This small molecule binds to this protein.
Small molecule (SMILES): CC(=O)N[C@H]1[C@H]([C@H](O)[C@H](O)CO)O[C@@](O)(C(=O)O)C[C@@H]1O

Sequence of chain 46.A:
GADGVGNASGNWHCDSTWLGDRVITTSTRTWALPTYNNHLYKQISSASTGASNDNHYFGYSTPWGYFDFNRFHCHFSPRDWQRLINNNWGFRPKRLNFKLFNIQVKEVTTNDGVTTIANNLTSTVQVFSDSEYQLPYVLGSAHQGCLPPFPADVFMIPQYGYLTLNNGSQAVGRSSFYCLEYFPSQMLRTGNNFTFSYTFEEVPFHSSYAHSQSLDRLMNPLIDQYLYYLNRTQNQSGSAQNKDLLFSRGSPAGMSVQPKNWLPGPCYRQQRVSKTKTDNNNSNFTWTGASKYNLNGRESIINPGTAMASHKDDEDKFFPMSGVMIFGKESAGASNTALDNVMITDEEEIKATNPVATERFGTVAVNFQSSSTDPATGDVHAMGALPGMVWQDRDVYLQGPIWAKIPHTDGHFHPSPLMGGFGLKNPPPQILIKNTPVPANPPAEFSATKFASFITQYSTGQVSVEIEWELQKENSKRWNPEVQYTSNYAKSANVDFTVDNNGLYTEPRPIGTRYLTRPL

Sequence of chain 13.A:
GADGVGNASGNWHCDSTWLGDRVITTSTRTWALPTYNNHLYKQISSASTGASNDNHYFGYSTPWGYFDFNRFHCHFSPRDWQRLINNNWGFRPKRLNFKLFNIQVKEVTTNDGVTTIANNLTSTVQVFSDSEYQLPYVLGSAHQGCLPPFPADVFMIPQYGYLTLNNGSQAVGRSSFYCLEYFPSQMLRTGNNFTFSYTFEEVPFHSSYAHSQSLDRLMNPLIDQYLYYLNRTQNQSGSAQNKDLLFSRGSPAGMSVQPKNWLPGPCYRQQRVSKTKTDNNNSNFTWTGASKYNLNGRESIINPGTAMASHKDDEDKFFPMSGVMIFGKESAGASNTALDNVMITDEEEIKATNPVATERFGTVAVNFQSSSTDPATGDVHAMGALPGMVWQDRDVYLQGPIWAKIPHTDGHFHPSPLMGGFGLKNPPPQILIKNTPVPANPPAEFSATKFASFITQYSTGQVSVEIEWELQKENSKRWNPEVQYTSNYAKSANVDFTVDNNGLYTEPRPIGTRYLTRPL

Binding-site contacts:
Ligand atom C1 contacts residue ARG232 of chain 13.A at 3.6 Å.
Ligand atom C1 contacts residue ASN231 of chain 13.A at 3.6 Å.
Ligand atom O1A contacts residue THR286 of chain 46.A at 4.2 Å.
Ligand atom O1A contacts residue ARG232 of chain 13.A at 3.5 Å.
Ligand atom O2 contacts residue ASN231 of chain 13.A at 4.2 Å.
Ligand atom C4 contacts residue VAL257 of chain 13.A at 4.4 Å (hydrophobic).
Ligand atom O1B contacts residue ASN231 of chain 13.A at 4.3 Å.
Ligand atom C10 contacts residue ASN55 of chain 46.A at 3.8 Å.
Ligand atom O4 contacts residue TRP287 of chain 46.A at 4.1 Å.
Ligand atom C3 contacts residue ASN231 of chain 13.A at 3.9 Å.
Ligand atom C11 contacts residue SER256 of chain 13.A at 4.3 Å.
Ligand atom O2 contacts residue THR286 of chain 46.A at 4.0 Å.
Ligand atom O2 contacts residue ARG232 of chain 13.A at 4.5 Å.
Ligand atom O4 contacts residue ASN231 of chain 13.A at 4.2 Å.
Ligand atom O10 contacts residue SER52 of chain 46.A at 4.4 Å.
Ligand atom O1A contacts residue ASN284 of chain 46.A at 4.5 Å.
Ligand atom C3 contacts residue THR286 of chain 46.A at 3.5 Å.
Ligand atom O10 contacts residue SER256 of chain 13.A at 3.5 Å (h-bond).
Ligand atom O1B contacts residue ASN284 of chain 46.A at 3.7 Å.
Ligand atom C10 contacts residue SER256 of chain 13.A at 4.2 Å.
Ligand atom C2 contacts residue ASN284 of chain 46.A at 3.9 Å.
Ligand atom O1B contacts residue ARG232 of chain 13.A at 2.5 Å (salt-bridge).
Ligand atom O1A contacts residue ASN231 of chain 13.A at 2.7 Å (h-bond).
Ligand atom C11 contacts residue GLY254 of chain 13.A at 3.6 Å.
Ligand atom C11 contacts residue ALA253 of chain 13.A at 3.6 Å (hydrophobic).
Ligand atom C1 contacts residue ASN284 of chain 46.A at 3.8 Å.
Ligand atom C5 contacts residue ASN231 of chain 13.A at 4.5 Å.
Ligand atom C11 contacts residue ASN55 of chain 46.A at 3.2 Å.
Ligand atom O10 contacts residue ASN55 of chain 46.A at 3.4 Å (h-bond).
Ligand atom C2 contacts residue THR286 of chain 46.A at 4.2 Å.
Ligand atom O2 contacts residue ASN284 of chain 46.A at 3.0 Å (h-bond).
Ligand atom C3 contacts residue TRP287 of chain 46.A at 4.1 Å (hydrophobic).
Ligand atom C4 contacts residue ASN231 of chain 13.A at 3.5 Å.
Ligand atom C2 contacts residue ASN231 of chain 13.A at 4.0 Å.
Ligand atom O2 contacts residue TRP287 of chain 46.A at 4.5 Å.
Ligand atom O4 contacts residue VAL257 of chain 13.A at 3.1 Å.